This protein binds this small molecule.
Small molecule (SMILES): CC(=O)N[C@H]1[C@H](O[C@H]2[C@H](O)[C@@H](NC(C)=O)CO[C@@H]2CO)O[C@H](CO)[C@@H](O)[C@@H]1O

Sequence of chain 1.J:
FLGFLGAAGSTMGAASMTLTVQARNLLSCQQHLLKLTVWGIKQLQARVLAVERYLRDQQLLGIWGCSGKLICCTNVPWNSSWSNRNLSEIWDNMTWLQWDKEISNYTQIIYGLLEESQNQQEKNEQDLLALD

Binding-site contacts:
Ligand atom C8 contacts residue TYR127 of chain 1.J at 3.6 Å (hydrophobic).
Ligand atom O5 contacts residue ASN126 of chain 1.J at 2.4 Å (h-bond).
Ligand atom C4 contacts residue ASN126 of chain 1.J at 4.2 Å.
Ligand atom C3 contacts residue ASN126 of chain 1.J at 3.7 Å.
Ligand atom C5 contacts residue ASN126 of chain 1.J at 3.7 Å.
Ligand atom C1 contacts residue ASN126 of chain 1.J at 1.5 Å.
Ligand atom O7 contacts residue ASN126 of chain 1.J at 3.5 Å (h-bond).
Ligand atom C8 contacts residue ASN126 of chain 1.J at 4.1 Å.
Ligand atom C2 contacts residue ASN126 of chain 1.J at 2.4 Å.
Ligand atom N2 contacts residue ASN126 of chain 1.J at 2.9 Å (h-bond).
Ligand atom C7 contacts residue ASN126 of chain 1.J at 3.4 Å.